Sequence of chain 6.NA:
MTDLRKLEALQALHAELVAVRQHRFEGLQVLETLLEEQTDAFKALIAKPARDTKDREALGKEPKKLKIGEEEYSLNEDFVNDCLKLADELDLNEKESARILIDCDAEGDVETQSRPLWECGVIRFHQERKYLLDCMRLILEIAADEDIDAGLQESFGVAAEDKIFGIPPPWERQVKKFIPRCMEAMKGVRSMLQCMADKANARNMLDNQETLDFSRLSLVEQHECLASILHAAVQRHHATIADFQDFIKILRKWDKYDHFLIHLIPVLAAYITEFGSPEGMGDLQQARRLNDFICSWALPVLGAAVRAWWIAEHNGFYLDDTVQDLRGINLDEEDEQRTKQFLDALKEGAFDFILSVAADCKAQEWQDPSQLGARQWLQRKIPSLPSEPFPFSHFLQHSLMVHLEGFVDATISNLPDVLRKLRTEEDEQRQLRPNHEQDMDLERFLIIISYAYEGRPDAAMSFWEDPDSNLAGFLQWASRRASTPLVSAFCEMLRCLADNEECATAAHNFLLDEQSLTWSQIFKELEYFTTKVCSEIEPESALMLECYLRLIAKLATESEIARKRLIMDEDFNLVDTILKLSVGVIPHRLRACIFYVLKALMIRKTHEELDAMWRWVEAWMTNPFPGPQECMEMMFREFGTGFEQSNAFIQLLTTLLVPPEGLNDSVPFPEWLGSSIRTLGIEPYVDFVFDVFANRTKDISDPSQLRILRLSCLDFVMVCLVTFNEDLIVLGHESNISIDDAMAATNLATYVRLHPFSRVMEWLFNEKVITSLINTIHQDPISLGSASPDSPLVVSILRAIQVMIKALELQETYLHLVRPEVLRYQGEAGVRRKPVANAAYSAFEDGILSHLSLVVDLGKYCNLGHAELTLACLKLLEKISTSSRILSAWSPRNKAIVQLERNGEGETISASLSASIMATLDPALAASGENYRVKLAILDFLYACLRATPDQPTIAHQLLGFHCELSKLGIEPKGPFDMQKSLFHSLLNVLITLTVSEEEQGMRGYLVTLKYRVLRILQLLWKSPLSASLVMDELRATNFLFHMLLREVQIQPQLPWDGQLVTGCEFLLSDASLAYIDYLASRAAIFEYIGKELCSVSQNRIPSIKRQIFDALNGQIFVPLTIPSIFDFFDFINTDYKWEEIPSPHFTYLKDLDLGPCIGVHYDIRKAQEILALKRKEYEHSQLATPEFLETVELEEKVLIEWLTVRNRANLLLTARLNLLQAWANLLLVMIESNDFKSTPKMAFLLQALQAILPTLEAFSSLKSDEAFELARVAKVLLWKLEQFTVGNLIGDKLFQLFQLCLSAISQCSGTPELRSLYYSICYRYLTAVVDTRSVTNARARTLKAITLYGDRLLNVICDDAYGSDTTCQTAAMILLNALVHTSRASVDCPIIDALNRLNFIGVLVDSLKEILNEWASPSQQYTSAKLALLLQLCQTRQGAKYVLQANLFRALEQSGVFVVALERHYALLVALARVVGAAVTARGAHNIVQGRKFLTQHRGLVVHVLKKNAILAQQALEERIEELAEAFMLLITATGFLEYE

Sequence of chain 6.MB:
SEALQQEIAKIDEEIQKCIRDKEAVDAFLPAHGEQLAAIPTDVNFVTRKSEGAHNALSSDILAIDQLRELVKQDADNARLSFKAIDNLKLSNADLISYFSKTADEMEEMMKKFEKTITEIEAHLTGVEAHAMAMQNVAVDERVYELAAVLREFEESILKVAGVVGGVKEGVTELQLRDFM

Binding-site contacts:
Ligand atom CG contacts residue THR1121 of chain 6.NA at 3.3 Å.
Ligand atom CZ contacts residue ASN1072 of chain 6.NA at 3.5 Å.
Ligand atom CD2 contacts residue LEU1129 of chain 6.NA at 4.2 Å (hydrophobic).
Ligand atom CE1 contacts residue THR1121 of chain 6.NA at 3.9 Å.
Ligand atom CD2 contacts residue HIS1126 of chain 6.NA at 3.4 Å.
Ligand atom CG contacts residue HIS1126 of chain 6.NA at 4.3 Å.
Ligand atom CE2 contacts residue ASP182 of chain 6.MB at 4.3 Å.
Ligand atom CB contacts residue THR1121 of chain 6.NA at 3.3 Å.
Ligand atom OH contacts residue ASP182 of chain 6.MB at 2.5 Å (salt-bridge).
Ligand atom O contacts residue GLN1063 of chain 6.NA at 2.9 Å (h-bond).
Ligand atom CG2 contacts residue GLN1063 of chain 6.NA at 3.3 Å.
Ligand atom CZ contacts residue ASP182 of chain 6.MB at 3.5 Å.
Ligand atom CD1 contacts residue THR1121 of chain 6.NA at 3.0 Å.
Ligand atom CD1 contacts residue ASN1072 of chain 6.NA at 4.0 Å.
Ligand atom CD2 contacts residue THR1121 of chain 6.NA at 4.0 Å.
Ligand atom CD1 contacts residue PHE1125 of chain 6.NA at 3.6 Å (hydrophobic).
Ligand atom C contacts residue HIS1126 of chain 6.NA at 4.0 Å.
Ligand atom CE1 contacts residue ASP182 of chain 6.MB at 4.1 Å.
Ligand atom O contacts residue VAL1202 of chain 6.NA at 3.2 Å.
Ligand atom CA contacts residue HIS1126 of chain 6.NA at 4.3 Å.
Ligand atom C contacts residue GLN1063 of chain 6.NA at 3.9 Å.
Ligand atom OH contacts residue GLN1063 of chain 6.NA at 3.7 Å.
Ligand atom CG contacts residue GLN1063 of chain 6.NA at 4.3 Å.
Ligand atom CD1 contacts residue GLN1063 of chain 6.NA at 3.8 Å.
Ligand atom C contacts residue VAL1202 of chain 6.NA at 4.2 Å (hydrophobic).
Ligand atom CA contacts residue GLN1063 of chain 6.NA at 4.3 Å.
Ligand atom CD2 contacts residue GLN1063 of chain 6.NA at 3.6 Å.
Ligand atom CD1 contacts residue ASN1122 of chain 6.NA at 4.3 Å.
Ligand atom CE2 contacts residue GLN1063 of chain 6.NA at 3.3 Å.
Ligand atom O contacts residue HIS1126 of chain 6.NA at 3.3 Å (h-bond).
Ligand atom O contacts residue THR1121 of chain 6.NA at 4.0 Å.
Ligand atom CD2 contacts residue THR1121 of chain 6.NA at 4.3 Å.
Ligand atom CE1 contacts residue ASN1072 of chain 6.NA at 3.3 Å.
Ligand atom CG contacts residue ASN1072 of chain 6.NA at 4.2 Å.
Ligand atom SD contacts residue ASN1072 of chain 6.NA at 3.7 Å.
Ligand atom OH contacts residue ASN1072 of chain 6.NA at 3.1 Å (h-bond).
Ligand atom CD2 contacts residue PHE1125 of chain 6.NA at 4.2 Å (hydrophobic).
Ligand atom CZ contacts residue GLN1063 of chain 6.NA at 4.1 Å.
Ligand atom OH contacts residue HIS1068 of chain 6.NA at 3.8 Å.
Ligand atom CD2 contacts residue ALA1120 of chain 6.NA at 3.5 Å (hydrophobic).

This small molecule binds to this protein.
Small molecule (SMILES): CC[C@H](C)[C@H](N)C(=O)N[C@@H](CC(C)C)C(=O)N1CCC[C@H]1C(=O)N[C@@H](CCSC)C(=O)N[C@@H](Cc1ccc(O)cc1)C(=O)N[C@@H](CCCCN)C(=O)N[C@@H](CC(C)C)C(=O)N[C@@H](CO)C(=O)N1CCC[C@H]1C=O